A small-molecule ligand and the protein it binds are described below.
Small molecule (SMILES): CC(=O)N[C@@H]1[C@@H](O)[C@H](O)[C@@H](CO)O[C@H]1O

Binding-site contacts:
Ligand atom C7 contacts residue ASN67 of chain 60.A at 3.9 Å.
Ligand atom C3 contacts residue ASN67 of chain 60.A at 3.8 Å.
Ligand atom C5 contacts residue ASN67 of chain 60.A at 3.7 Å.
Ligand atom C4 contacts residue ASN67 of chain 60.A at 4.2 Å.
Ligand atom C2 contacts residue ASN67 of chain 60.A at 2.5 Å.
Ligand atom C8 contacts residue MET118 of chain 60.A at 4.3 Å (hydrophobic).
Ligand atom C8 contacts residue PHE90 of chain 60.A at 3.7 Å (hydrophobic).
Ligand atom C1 contacts residue ASN67 of chain 60.A at 1.4 Å.
Ligand atom O7 contacts residue ASN67 of chain 60.A at 4.3 Å.
Ligand atom C8 contacts residue ASN67 of chain 60.A at 4.3 Å.
Ligand atom N2 contacts residue ASN67 of chain 60.A at 2.9 Å (h-bond).
Ligand atom O5 contacts residue ASN67 of chain 60.A at 2.4 Å (h-bond).

Sequence of chain 60.A:
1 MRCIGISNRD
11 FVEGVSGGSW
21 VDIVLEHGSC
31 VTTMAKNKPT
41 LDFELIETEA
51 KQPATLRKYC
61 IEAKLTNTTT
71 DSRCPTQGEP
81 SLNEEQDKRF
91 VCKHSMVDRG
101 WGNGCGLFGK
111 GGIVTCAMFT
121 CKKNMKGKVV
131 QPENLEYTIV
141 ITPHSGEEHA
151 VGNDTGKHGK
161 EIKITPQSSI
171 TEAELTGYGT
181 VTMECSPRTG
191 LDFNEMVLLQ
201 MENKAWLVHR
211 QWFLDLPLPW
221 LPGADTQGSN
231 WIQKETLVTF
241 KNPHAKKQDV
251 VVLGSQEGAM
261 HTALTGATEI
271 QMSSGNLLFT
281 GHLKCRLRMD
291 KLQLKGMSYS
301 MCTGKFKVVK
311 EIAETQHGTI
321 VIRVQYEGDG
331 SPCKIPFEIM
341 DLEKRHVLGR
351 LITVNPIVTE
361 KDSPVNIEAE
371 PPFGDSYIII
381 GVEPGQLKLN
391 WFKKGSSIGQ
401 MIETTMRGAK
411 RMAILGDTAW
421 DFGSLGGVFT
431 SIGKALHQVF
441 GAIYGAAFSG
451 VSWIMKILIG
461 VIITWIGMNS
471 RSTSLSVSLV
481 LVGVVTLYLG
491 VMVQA